Binding-site contacts:
Ligand atom C6 contacts residue ASN41 of chain 2.D at 3.5 Å.
Ligand atom C5 contacts residue ASN41 of chain 2.D at 3.6 Å.
Ligand atom O2 contacts residue ASN41 of chain 2.D at 2.8 Å (h-bond).
Ligand atom C6 contacts residue ASN41 of chain 2.D at 4.2 Å.
Ligand atom O7 contacts residue LYS69 of chain 2.C at 4.0 Å.
Ligand atom N2 contacts residue THR72 of chain 2.C at 4.3 Å.
Ligand atom O5 contacts residue VAL9 of chain 2.D at 4.1 Å.
Ligand atom C3 contacts residue ASN41 of chain 2.D at 4.0 Å.
Ligand atom C1 contacts residue ASN70 of chain 2.C at 1.4 Å.
Ligand atom O5 contacts residue LEU87 of chain 2.C at 4.0 Å.
Ligand atom C6 contacts residue VAL42 of chain 2.D at 4.0 Å (hydrophobic).
Ligand atom C1 contacts residue THR72 of chain 2.C at 3.9 Å.
Ligand atom C7 contacts residue ASN40 of chain 2.D at 3.6 Å.
Ligand atom C6 contacts residue VAL9 of chain 2.D at 4.2 Å (hydrophobic).
Ligand atom O5 contacts residue ASN41 of chain 2.D at 3.1 Å (h-bond).
Ligand atom O7 contacts residue ASN70 of chain 2.C at 2.9 Å (h-bond).
Ligand atom C4 contacts residue ASN70 of chain 2.C at 4.2 Å.
Ligand atom O5 contacts residue ASN41 of chain 2.D at 4.0 Å.
Ligand atom C4 contacts residue ASN41 of chain 2.D at 4.3 Å.
Ligand atom O6 contacts residue ASN41 of chain 2.D at 3.8 Å.
Ligand atom C1 contacts residue ASN41 of chain 2.D at 4.2 Å.
Ligand atom C5 contacts residue ASN70 of chain 2.C at 3.7 Å.
Ligand atom C8 contacts residue ASN70 of chain 2.C at 3.6 Å.
Ligand atom O7 contacts residue ASN40 of chain 2.D at 3.6 Å (h-bond).
Ligand atom O2 contacts residue LEU43 of chain 2.D at 4.1 Å.
Ligand atom N2 contacts residue ASN70 of chain 2.C at 2.9 Å (h-bond).
Ligand atom N2 contacts residue ASN40 of chain 2.D at 4.2 Å.
Ligand atom C7 contacts residue ASN70 of chain 2.C at 3.1 Å.
Ligand atom C5 contacts residue ASN41 of chain 2.D at 3.7 Å.
Ligand atom C5 contacts residue ASN41 of chain 2.D at 4.2 Å.
Ligand atom O6 contacts residue VAL9 of chain 2.D at 3.8 Å.
Ligand atom O6 contacts residue LEU43 of chain 2.D at 3.8 Å.
Ligand atom O6 contacts residue ASN41 of chain 2.D at 4.0 Å.
Ligand atom C4 contacts residue ASN41 of chain 2.D at 4.1 Å.
Ligand atom C2 contacts residue ASN70 of chain 2.C at 2.4 Å.
Ligand atom C3 contacts residue ASN70 of chain 2.C at 3.7 Å.
Ligand atom C6 contacts residue ASN41 of chain 2.D at 3.5 Å.
Ligand atom C8 contacts residue ASN40 of chain 2.D at 4.0 Å.
Ligand atom C2 contacts residue ASN41 of chain 2.D at 4.0 Å.
Ligand atom O5 contacts residue ASN70 of chain 2.C at 2.3 Å (h-bond).

The small molecule below binds the protein below.
Small molecule (SMILES): CC(=O)N[C@H]1[C@H](O[C@H]2[C@H](O)[C@@H](NC(C)=O)CO[C@@H]2CO)O[C@H](CO)[C@@H](O[C@@H]2O[C@H](CO[C@H]3O[C@H](CO)[C@@H](O)[C@H](O)[C@@H]3O)[C@@H](O)[C@H](O)[C@@H]2O)[C@@H]1O

Sequence of chain 2.D:
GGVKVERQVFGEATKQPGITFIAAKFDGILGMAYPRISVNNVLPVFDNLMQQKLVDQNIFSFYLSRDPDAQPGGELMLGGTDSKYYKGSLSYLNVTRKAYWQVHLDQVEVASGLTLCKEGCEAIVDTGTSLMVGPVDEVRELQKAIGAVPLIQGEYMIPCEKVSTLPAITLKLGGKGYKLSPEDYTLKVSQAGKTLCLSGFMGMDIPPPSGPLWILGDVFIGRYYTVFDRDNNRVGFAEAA

Sequence of chain 2.C:
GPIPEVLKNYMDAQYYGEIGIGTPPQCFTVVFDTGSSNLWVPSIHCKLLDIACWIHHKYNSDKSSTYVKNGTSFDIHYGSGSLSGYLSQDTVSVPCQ